Sequence of chain 1.A:
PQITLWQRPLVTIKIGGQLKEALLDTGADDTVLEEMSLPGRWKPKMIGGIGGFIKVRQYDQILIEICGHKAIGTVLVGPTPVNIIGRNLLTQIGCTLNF

Sequence of chain 1.B:
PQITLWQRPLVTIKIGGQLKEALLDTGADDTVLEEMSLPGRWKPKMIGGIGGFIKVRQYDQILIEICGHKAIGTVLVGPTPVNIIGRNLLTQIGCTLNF

Binding-site contacts:
Ligand atom O31 contacts residue ASP25 of chain 1.A at 2.8 Å (salt-bridge).
Ligand atom C18 contacts residue GLY48 of chain 1.B at 3.5 Å.
Ligand atom O31 contacts residue ALA28 of chain 1.B at 3.5 Å (h-bond).
Ligand atom C10 contacts residue GLY48 of chain 1.A at 3.8 Å.
Ligand atom O15 contacts residue ILE50 of chain 1.A at 3.2 Å (h-bond).
Ligand atom C29 contacts residue VAL82 of chain 1.A at 3.7 Å (hydrophobic).
Ligand atom C21 contacts residue ALA28 of chain 1.B at 3.6 Å (hydrophobic).
Ligand atom O24 contacts residue ILE84 of chain 1.A at 3.6 Å.
Ligand atom C12 contacts residue ALA28 of chain 1.A at 3.6 Å (hydrophobic).
Ligand atom C36 contacts residue GLY27 of chain 1.A at 3.5 Å.
Ligand atom O31 contacts residue ASP25 of chain 1.B at 2.8 Å (salt-bridge).
Ligand atom C38 contacts residue ARG8 of chain 1.B at 3.5 Å.
Ligand atom C33 contacts residue ASP25 of chain 1.B at 3.8 Å.
Ligand atom C37 contacts residue LEU23 of chain 1.B at 3.7 Å (hydrophobic).
Ligand atom O15 contacts residue GLY49 of chain 1.B at 3.6 Å.
Ligand atom C28 contacts residue VAL82 of chain 1.A at 3.7 Å (hydrophobic).
Ligand atom O24 contacts residue ILE50 of chain 1.B at 3.6 Å.
Ligand atom C20 contacts residue ALA28 of chain 1.B at 3.5 Å (hydrophobic).
Ligand atom O32 contacts residue GLY27 of chain 1.A at 3.1 Å.
Ligand atom C08 contacts residue ILE50 of chain 1.B at 3.6 Å (hydrophobic).
Ligand atom O32 contacts residue ASP25 of chain 1.A at 3.0 Å (salt-bridge).
Ligand atom O31 contacts residue GLY27 of chain 1.B at 3.2 Å.
Ligand atom C13 contacts residue ALA28 of chain 1.A at 3.5 Å (hydrophobic).
Ligand atom C27 contacts residue PRO81 of chain 1.A at 3.6 Å (hydrophobic).
Ligand atom C05 contacts residue ASP25 of chain 1.A at 3.6 Å.
Ligand atom C06 contacts residue ASP25 of chain 1.A at 3.4 Å.
Ligand atom C06 contacts residue ASP25 of chain 1.B at 3.5 Å.
Ligand atom C28 contacts residue ARG8 of chain 1.A at 3.7 Å.
Ligand atom O15 contacts residue ILE50 of chain 1.B at 2.9 Å (h-bond).
Ligand atom C13 contacts residue VAL32 of chain 1.A at 3.7 Å (hydrophobic).
Ligand atom C22 contacts residue ILE50 of chain 1.A at 3.7 Å (hydrophobic).
Ligand atom C37 contacts residue GLY27 of chain 1.A at 3.4 Å.
Ligand atom C16 contacts residue GLY49 of chain 1.B at 3.5 Å.
Ligand atom O32 contacts residue ASP25 of chain 1.B at 2.8 Å (salt-bridge).
Ligand atom C30 contacts residue GLY27 of chain 1.B at 3.6 Å.
Ligand atom O32 contacts residue ALA28 of chain 1.A at 3.4 Å (h-bond).
Ligand atom C20 contacts residue ASP30 of chain 1.B at 3.6 Å.
Ligand atom C26 contacts residue PRO81 of chain 1.A at 3.5 Å (hydrophobic).
Ligand atom C05 contacts residue ASP25 of chain 1.B at 3.2 Å.
Ligand atom C23 contacts residue ASP25 of chain 1.A at 3.6 Å.

A small-molecule ligand and the protein it binds are described below.
Small molecule (SMILES): O=C1N(Cc2ccccc2)[C@H](COc2ccccc2)[C@H](O)[C@@H](O)[C@@H](COc2ccccc2)N1Cc1ccccc1